This small molecule binds to this protein.
Small molecule (SMILES): c1cc(CNCc2ccc3c(c2)OCO3)ccn1

Binding-site contacts:
Ligand atom C1 contacts residue LYS242 of chain 1.B at 4.0 Å.
Ligand atom C8 contacts residue ASN226 of chain 1.B at 4.0 Å.
Ligand atom C contacts residue TYR139 of chain 1.B at 4.0 Å (hydrophobic).
Ligand atom O contacts residue ALA227 of chain 1.B at 3.7 Å.
Ligand atom C11 contacts residue LYS242 of chain 1.B at 3.2 Å.
Ligand atom C1 contacts residue TYR139 of chain 1.B at 3.6 Å (hydrophobic).
Ligand atom C10 contacts residue LYS242 of chain 1.B at 3.9 Å.
Ligand atom C7 contacts residue ASN226 of chain 1.B at 4.0 Å.
Ligand atom C12 contacts residue ASN226 of chain 1.B at 3.0 Å.
Ligand atom C1 contacts residue GLN244 of chain 1.B at 4.0 Å.
Ligand atom C4 contacts residue LYS242 of chain 1.B at 3.6 Å.
Ligand atom O contacts residue LYS242 of chain 1.B at 3.9 Å.
Ligand atom O contacts residue LYS228 of chain 1.B at 3.8 Å.
Ligand atom C3 contacts residue ASP241 of chain 1.B at 3.7 Å.
Ligand atom C2 contacts residue ASP241 of chain 1.B at 3.5 Å.
Ligand atom O contacts residue ASN226 of chain 1.B at 3.7 Å.
Ligand atom C13 contacts residue LYS228 of chain 1.B at 3.7 Å.
Ligand atom C6 contacts residue LYS242 of chain 1.B at 3.6 Å.
Ligand atom C2 contacts residue GLN244 of chain 1.B at 4.0 Å.
Ligand atom C3 contacts residue LYS242 of chain 1.B at 3.6 Å.
Ligand atom O contacts residue THR240 of chain 1.B at 3.4 Å (h-bond).
Ligand atom C11 contacts residue ASN226 of chain 1.B at 3.9 Å.
Ligand atom C3 contacts residue TYR139 of chain 1.B at 3.5 Å (hydrophobic).
Ligand atom O1 contacts residue TYR139 of chain 1.B at 3.6 Å.
Ligand atom C4 contacts residue TYR139 of chain 1.B at 3.9 Å (hydrophobic).
Ligand atom O1 contacts residue GLN244 of chain 1.B at 3.6 Å.
Ligand atom C13 contacts residue TYR139 of chain 1.B at 3.9 Å (hydrophobic).
Ligand atom C5 contacts residue LYS242 of chain 1.B at 3.5 Å.
Ligand atom O contacts residue TYR139 of chain 1.B at 3.5 Å.
Ligand atom C5 contacts residue TYR139 of chain 1.B at 4.2 Å (hydrophobic).
Ligand atom C2 contacts residue LYS242 of chain 1.B at 3.9 Å.
Ligand atom C2 contacts residue TYR139 of chain 1.B at 3.3 Å (hydrophobic).
Ligand atom C4 contacts residue ASN226 of chain 1.B at 3.9 Å.
Ligand atom C13 contacts residue ASP241 of chain 1.B at 3.2 Å.
Ligand atom C13 contacts residue THR240 of chain 1.B at 3.1 Å.
Ligand atom O1 contacts residue ASP241 of chain 1.B at 3.2 Å (salt-bridge).
Ligand atom N1 contacts residue LYS242 of chain 1.B at 2.8 Å (salt-bridge).
Ligand atom C contacts residue LYS242 of chain 1.B at 4.0 Å.
Ligand atom N contacts residue ASN226 of chain 1.B at 3.7 Å.
Ligand atom O contacts residue ASP241 of chain 1.B at 3.5 Å (salt-bridge).

Sequence of chain 1.B:
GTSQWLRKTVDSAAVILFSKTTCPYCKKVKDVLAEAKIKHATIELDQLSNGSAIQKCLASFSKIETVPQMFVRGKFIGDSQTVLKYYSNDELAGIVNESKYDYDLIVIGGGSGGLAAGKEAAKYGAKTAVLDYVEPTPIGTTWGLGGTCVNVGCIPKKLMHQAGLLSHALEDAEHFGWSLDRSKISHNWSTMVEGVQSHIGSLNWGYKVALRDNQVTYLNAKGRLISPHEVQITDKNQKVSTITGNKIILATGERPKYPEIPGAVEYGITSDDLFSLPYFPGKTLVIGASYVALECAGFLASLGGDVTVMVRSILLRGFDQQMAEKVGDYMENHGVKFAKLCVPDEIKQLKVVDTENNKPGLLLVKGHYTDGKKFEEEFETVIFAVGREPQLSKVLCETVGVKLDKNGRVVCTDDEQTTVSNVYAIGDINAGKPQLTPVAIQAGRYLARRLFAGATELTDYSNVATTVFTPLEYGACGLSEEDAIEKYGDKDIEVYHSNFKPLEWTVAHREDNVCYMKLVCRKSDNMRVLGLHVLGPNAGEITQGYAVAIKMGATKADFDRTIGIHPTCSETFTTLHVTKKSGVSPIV